Sequence of chain 3.A:
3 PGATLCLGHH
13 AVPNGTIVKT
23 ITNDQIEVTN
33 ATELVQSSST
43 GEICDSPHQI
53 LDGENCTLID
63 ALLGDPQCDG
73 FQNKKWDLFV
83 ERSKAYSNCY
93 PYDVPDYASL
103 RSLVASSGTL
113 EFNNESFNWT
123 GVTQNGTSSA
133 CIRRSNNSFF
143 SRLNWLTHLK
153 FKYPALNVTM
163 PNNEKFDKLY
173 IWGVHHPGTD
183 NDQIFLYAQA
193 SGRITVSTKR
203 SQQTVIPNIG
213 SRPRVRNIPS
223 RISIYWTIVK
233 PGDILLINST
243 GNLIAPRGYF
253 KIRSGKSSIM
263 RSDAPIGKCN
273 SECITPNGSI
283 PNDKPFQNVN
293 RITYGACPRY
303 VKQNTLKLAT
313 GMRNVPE

A protein and the small-molecule ligand that binds it are described below.
Small molecule (SMILES): CC(=O)N[C@@H]1[C@@H](O)[C@H](O)[C@@H](CO)O[C@H]1O

Binding-site contacts:
Ligand atom C4 contacts residue ASN16 of chain 3.A at 4.2 Å.
Ligand atom C8 contacts residue ASN32 of chain 3.A at 4.0 Å.
Ligand atom C8 contacts residue THR31 of chain 3.A at 3.6 Å.
Ligand atom C8 contacts residue GLY17 of chain 3.A at 4.4 Å.
Ligand atom C8 contacts residue THR18 of chain 3.A at 2.9 Å.
Ligand atom C1 contacts residue ASN16 of chain 3.A at 1.4 Å.
Ligand atom C5 contacts residue ASN16 of chain 3.A at 3.7 Å.
Ligand atom C7 contacts residue ASN16 of chain 3.A at 3.3 Å.
Ligand atom O7 contacts residue THR18 of chain 3.A at 4.2 Å.
Ligand atom C2 contacts residue ASN16 of chain 3.A at 2.5 Å.
Ligand atom C8 contacts residue ASN16 of chain 3.A at 3.2 Å.
Ligand atom C7 contacts residue THR18 of chain 3.A at 4.0 Å.
Ligand atom O5 contacts residue ASN16 of chain 3.A at 2.4 Å (h-bond).
Ligand atom C3 contacts residue ASN16 of chain 3.A at 3.8 Å.
Ligand atom N2 contacts residue ASN16 of chain 3.A at 3.0 Å (h-bond).
Ligand atom O7 contacts residue ASN16 of chain 3.A at 3.5 Å (h-bond).